Binding-site contacts:
Ligand atom C7 contacts residue ASN125 of chain 1.F at 3.5 Å.
Ligand atom O5 contacts residue ASN125 of chain 1.F at 2.4 Å (h-bond).
Ligand atom O3 contacts residue ILE250 of chain 1.F at 4.0 Å.
Ligand atom C8 contacts residue ALA122 of chain 1.F at 4.2 Å (hydrophobic).
Ligand atom N2 contacts residue GLU249 of chain 1.F at 4.5 Å.
Ligand atom C4 contacts residue ASN125 of chain 1.F at 4.2 Å.
Ligand atom C1 contacts residue ASN125 of chain 1.F at 1.4 Å.
Ligand atom C7 contacts residue ASP248 of chain 1.F at 4.4 Å.
Ligand atom C5 contacts residue ASN125 of chain 1.F at 3.7 Å.
Ligand atom N2 contacts residue ALA124 of chain 1.F at 4.3 Å.
Ligand atom O7 contacts residue ASN125 of chain 1.F at 3.8 Å.
Ligand atom C7 contacts residue ALA124 of chain 1.F at 4.1 Å (hydrophobic).
Ligand atom O3 contacts residue TYR274 of chain 1.F at 4.2 Å.
Ligand atom N2 contacts residue ILE250 of chain 1.F at 4.5 Å.
Ligand atom C3 contacts residue ILE250 of chain 1.F at 4.2 Å (hydrophobic).
Ligand atom C1 contacts residue GLU249 of chain 1.F at 4.5 Å.
Ligand atom C8 contacts residue ALA124 of chain 1.F at 3.8 Å (hydrophobic).
Ligand atom C2 contacts residue TYR274 of chain 1.F at 4.5 Å (hydrophobic).
Ligand atom N2 contacts residue ASN125 of chain 1.F at 2.8 Å (h-bond).
Ligand atom C2 contacts residue ASN125 of chain 1.F at 2.3 Å.
Ligand atom O7 contacts residue ASP248 of chain 1.F at 3.2 Å (salt-bridge).
Ligand atom C4 contacts residue TYR274 of chain 1.F at 4.1 Å (hydrophobic).
Ligand atom C3 contacts residue ASN125 of chain 1.F at 3.7 Å.

Sequence of chain 1.F:
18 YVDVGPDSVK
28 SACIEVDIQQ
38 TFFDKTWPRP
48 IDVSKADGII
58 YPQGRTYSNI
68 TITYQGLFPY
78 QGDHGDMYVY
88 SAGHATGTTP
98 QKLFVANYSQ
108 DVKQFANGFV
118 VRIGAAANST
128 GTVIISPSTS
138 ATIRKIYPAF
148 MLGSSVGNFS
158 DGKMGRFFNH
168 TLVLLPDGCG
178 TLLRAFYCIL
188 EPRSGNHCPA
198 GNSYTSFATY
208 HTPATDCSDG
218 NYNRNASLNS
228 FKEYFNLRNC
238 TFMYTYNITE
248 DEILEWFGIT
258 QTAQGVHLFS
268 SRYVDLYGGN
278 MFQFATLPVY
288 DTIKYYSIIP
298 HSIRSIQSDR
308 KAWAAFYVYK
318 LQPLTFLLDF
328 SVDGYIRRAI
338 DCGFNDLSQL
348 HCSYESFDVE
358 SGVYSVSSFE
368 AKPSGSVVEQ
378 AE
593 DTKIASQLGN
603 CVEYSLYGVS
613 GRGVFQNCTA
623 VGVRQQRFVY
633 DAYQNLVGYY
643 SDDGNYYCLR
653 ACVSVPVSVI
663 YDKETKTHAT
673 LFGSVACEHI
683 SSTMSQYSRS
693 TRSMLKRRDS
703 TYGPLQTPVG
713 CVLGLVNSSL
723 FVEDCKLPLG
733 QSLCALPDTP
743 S

A protein and the small-molecule ligand that binds it are described below.
Small molecule (SMILES): CC(=O)N[C@H]1[C@H](O[C@H]2[C@H](O)[C@@H](NC(C)=O)CO[C@@H]2CO)O[C@H](CO)[C@@H](O)[C@@H]1O